Sequence of chain 1.A:
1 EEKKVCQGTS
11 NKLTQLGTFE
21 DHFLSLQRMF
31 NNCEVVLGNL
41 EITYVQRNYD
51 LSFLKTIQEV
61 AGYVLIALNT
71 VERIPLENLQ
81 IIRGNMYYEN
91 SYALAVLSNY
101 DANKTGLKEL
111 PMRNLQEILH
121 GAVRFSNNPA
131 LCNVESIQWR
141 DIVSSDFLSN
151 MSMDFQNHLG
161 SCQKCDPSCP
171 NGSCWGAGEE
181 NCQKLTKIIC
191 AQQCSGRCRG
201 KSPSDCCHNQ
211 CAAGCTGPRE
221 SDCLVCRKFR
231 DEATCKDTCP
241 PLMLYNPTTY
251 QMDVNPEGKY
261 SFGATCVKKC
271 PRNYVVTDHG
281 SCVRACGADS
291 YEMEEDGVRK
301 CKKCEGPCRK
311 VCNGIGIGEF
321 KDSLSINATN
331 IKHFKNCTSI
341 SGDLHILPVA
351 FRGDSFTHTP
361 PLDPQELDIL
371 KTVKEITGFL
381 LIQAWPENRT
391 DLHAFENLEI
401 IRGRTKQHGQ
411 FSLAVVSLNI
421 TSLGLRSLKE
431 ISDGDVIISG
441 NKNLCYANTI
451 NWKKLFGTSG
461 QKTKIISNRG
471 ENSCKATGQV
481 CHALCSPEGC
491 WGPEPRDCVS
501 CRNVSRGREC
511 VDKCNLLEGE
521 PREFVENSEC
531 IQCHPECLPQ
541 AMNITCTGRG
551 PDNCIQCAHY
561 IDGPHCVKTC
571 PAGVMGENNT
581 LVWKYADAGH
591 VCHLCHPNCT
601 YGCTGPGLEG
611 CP

Binding-site contacts:
Ligand atom C1 contacts residue ASN503 of chain 1.A at 1.5 Å.
Ligand atom C7 contacts residue ASP512 of chain 1.A at 4.4 Å.
Ligand atom C7 contacts residue ASN503 of chain 1.A at 3.4 Å.
Ligand atom C6 contacts residue ARG502 of chain 1.A at 4.2 Å.
Ligand atom C5 contacts residue ASN503 of chain 1.A at 3.7 Å.
Ligand atom O5 contacts residue ARG502 of chain 1.A at 3.7 Å.
Ligand atom O5 contacts residue ASN503 of chain 1.A at 2.4 Å (h-bond).
Ligand atom C8 contacts residue ASN503 of chain 1.A at 3.4 Å.
Ligand atom C4 contacts residue ASN503 of chain 1.A at 4.3 Å.
Ligand atom C3 contacts residue ASN503 of chain 1.A at 3.8 Å.
Ligand atom N2 contacts residue ASN503 of chain 1.A at 3.0 Å (h-bond).
Ligand atom O7 contacts residue ASN503 of chain 1.A at 4.3 Å.
Ligand atom O7 contacts residue ASP512 of chain 1.A at 4.1 Å.
Ligand atom C5 contacts residue ARG502 of chain 1.A at 4.1 Å.
Ligand atom C2 contacts residue ASN503 of chain 1.A at 2.4 Å.
Ligand atom C1 contacts residue ARG502 of chain 1.A at 4.2 Å.

This protein binds this small molecule.
Small molecule (SMILES): CC(=O)N[C@@H]1[C@@H](O)[C@H](O)[C@@H](CO)O[C@H]1O